Binding-site contacts:
Ligand atom C5' contacts residue ASP177 of chain 1.A at 3.6 Å.
Ligand atom O1B contacts residue MG1 of chain 1.N at 3.2 Å.
Ligand atom O2' contacts residue ASN204 of chain 1.A at 3.0 Å (h-bond).
Ligand atom N1 contacts residue ASN226 of chain 1.A at 2.9 Å (h-bond).
Ligand atom O1G contacts residue GLU254 of chain 1.C at 3.2 Å (salt-bridge).
Ligand atom O1A contacts residue GLN11 of chain 1.A at 3.4 Å (h-bond).
Ligand atom O6 contacts residue ASN226 of chain 1.A at 3.6 Å (h-bond).
Ligand atom C3' contacts residue ASP177 of chain 1.A at 3.5 Å.
Ligand atom C6 contacts residue ASN226 of chain 1.A at 3.6 Å.
Ligand atom O3' contacts residue ASP177 of chain 1.A at 3.3 Å.
Ligand atom O3B contacts residue ASN99 of chain 1.A at 3.6 Å (h-bond).
Ligand atom O2B contacts residue GLY144 of chain 1.A at 2.8 Å (h-bond).
Ligand atom O6 contacts residue TYR222 of chain 1.A at 3.4 Å.
Ligand atom N3 contacts residue ASN204 of chain 1.A at 3.2 Å (h-bond).
Ligand atom O1G contacts residue ASN99 of chain 1.A at 3.3 Å (h-bond).
Ligand atom C3A contacts residue GLY141 of chain 1.A at 3.7 Å.
Ligand atom PG contacts residue GLU254 of chain 1.C at 3.4 Å.
Ligand atom O2A contacts residue CYS12 of chain 1.A at 3.1 Å (h-bond).
Ligand atom PG contacts residue ASN99 of chain 1.A at 3.5 Å.
Ligand atom O2G contacts residue MG1 of chain 1.N at 2.0 Å.
Ligand atom C4 contacts residue TYR222 of chain 1.A at 3.7 Å (hydrophobic).
Ligand atom O3G contacts residue THR143 of chain 1.A at 3.4 Å (h-bond).
Ligand atom O2G contacts residue THR143 of chain 1.A at 2.7 Å (h-bond).
Ligand atom O1B contacts residue GLN11 of chain 1.A at 3.0 Å (h-bond).
Ligand atom PG contacts residue THR143 of chain 1.A at 3.3 Å.
Ligand atom O2A contacts residue SER138 of chain 1.A at 3.5 Å (h-bond).
Ligand atom O2A contacts residue GLN11 of chain 1.A at 3.2 Å (h-bond).
Ligand atom C4 contacts residue CYS12 of chain 1.A at 3.5 Å (hydrophobic).
Ligand atom O3G contacts residue ASN99 of chain 1.A at 3.0 Å (h-bond).
Ligand atom O3B contacts residue THR143 of chain 1.A at 3.2 Å (h-bond).
Ligand atom O3G contacts residue GLU254 of chain 1.C at 3.0 Å (salt-bridge).
Ligand atom N3 contacts residue CYS12 of chain 1.A at 3.3 Å (h-bond).
Ligand atom C1' contacts residue ASN204 of chain 1.A at 3.6 Å.
Ligand atom C5 contacts residue TYR222 of chain 1.A at 3.5 Å (hydrophobic).
Ligand atom C6 contacts residue TYR222 of chain 1.A at 3.4 Å (hydrophobic).
Ligand atom N1 contacts residue TYR222 of chain 1.A at 3.6 Å.
Ligand atom PG contacts residue MG1 of chain 1.N at 3.3 Å.
Ligand atom O2B contacts residue THR143 of chain 1.A at 3.5 Å (h-bond).
Ligand atom C2 contacts residue CYS12 of chain 1.A at 3.5 Å (hydrophobic).
Ligand atom O6 contacts residue GLN15 of chain 1.A at 3.0 Å (h-bond).

Sequence of chain 1.A:
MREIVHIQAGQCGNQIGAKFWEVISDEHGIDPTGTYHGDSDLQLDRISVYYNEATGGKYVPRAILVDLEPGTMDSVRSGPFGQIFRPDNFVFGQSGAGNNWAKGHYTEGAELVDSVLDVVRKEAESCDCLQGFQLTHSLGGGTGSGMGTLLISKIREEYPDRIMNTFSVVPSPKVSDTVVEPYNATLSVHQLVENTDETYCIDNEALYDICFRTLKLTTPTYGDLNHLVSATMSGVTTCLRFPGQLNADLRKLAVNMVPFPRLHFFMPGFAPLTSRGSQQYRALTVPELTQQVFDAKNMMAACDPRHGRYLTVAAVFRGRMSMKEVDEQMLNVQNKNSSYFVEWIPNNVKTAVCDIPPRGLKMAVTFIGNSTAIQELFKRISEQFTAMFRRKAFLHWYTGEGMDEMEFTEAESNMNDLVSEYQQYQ

The protein below binds the small molecule below.
Small molecule (SMILES): Nc1nc2c(ncn2[C@@H]2O[C@H](CO[P](=O)(O)C[P](=O)(O)OP(=O)(O)O)[C@@H](O)[C@H]2O)c(=O)[nH]1

Sequence of chain 1.C:
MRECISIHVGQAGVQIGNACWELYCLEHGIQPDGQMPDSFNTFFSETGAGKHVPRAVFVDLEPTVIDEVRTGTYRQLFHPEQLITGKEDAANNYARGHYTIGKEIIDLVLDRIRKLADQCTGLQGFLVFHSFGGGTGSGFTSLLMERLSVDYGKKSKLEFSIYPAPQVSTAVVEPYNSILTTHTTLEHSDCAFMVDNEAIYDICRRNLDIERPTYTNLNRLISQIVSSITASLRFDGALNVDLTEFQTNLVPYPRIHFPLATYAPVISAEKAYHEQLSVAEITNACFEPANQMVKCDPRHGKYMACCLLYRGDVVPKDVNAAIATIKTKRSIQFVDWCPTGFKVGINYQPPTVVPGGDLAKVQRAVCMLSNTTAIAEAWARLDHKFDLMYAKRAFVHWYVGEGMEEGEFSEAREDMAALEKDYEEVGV